Sequence of chain 1.A:
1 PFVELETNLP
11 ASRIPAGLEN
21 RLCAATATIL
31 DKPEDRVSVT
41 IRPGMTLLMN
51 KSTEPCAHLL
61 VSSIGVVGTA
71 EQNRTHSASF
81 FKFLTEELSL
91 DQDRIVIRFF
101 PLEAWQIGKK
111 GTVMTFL

This small molecule binds to this protein.
Small molecule (SMILES): c1ccc(-c2ccncn2)cc1

Binding-site contacts:
Ligand atom C5 contacts residue ARG36 of chain 1.A at 3.3 Å.
Ligand atom C9 contacts residue ARG36 of chain 1.A at 3.3 Å.
Ligand atom C9 contacts residue LYS109 of chain 1.A at 4.1 Å.
Ligand atom C6 contacts residue LYS109 of chain 1.A at 4.0 Å.
Ligand atom C2 contacts residue ARG36 of chain 1.A at 4.1 Å.
Ligand atom C9 contacts residue MET114 of chain 1.A at 3.8 Å (hydrophobic).
Ligand atom C7 contacts residue LYS109 of chain 1.A at 4.0 Å.
Ligand atom C2 contacts residue PRO1 of chain 1.A at 3.6 Å (hydrophobic).
Ligand atom C12 contacts residue ARG36 of chain 1.A at 3.2 Å.
Ligand atom C10 contacts residue ARG36 of chain 1.A at 3.4 Å.
Ligand atom C4 contacts residue ARG36 of chain 1.A at 3.3 Å.
Ligand atom C4 contacts residue PRO1 of chain 1.A at 1.4 Å (hydrophobic).
Ligand atom N3 contacts residue ARG36 of chain 1.A at 3.7 Å.
Ligand atom C8 contacts residue LYS109 of chain 1.A at 3.3 Å.
Ligand atom C7 contacts residue MET114 of chain 1.A at 4.1 Å (hydrophobic).
Ligand atom C5 contacts residue PRO1 of chain 1.A at 2.4 Å (hydrophobic).
Ligand atom N1 contacts residue PRO1 of chain 1.A at 4.1 Å.
Ligand atom N1 contacts residue MET114 of chain 1.A at 3.8 Å.
Ligand atom N1 contacts residue ILE107 of chain 1.A at 4.2 Å.
Ligand atom C11 contacts residue PRO33 of chain 1.A at 3.6 Å (hydrophobic).
Ligand atom C8 contacts residue ARG36 of chain 1.A at 3.7 Å.
Ligand atom N3 contacts residue PRO1 of chain 1.A at 2.4 Å (h-bond).
Ligand atom C2 contacts residue LYS109 of chain 1.A at 4.2 Å.
Ligand atom N1 contacts residue ARG36 of chain 1.A at 4.1 Å.
Ligand atom N3 contacts residue PHE2 of chain 1.A at 3.4 Å.
Ligand atom N1 contacts residue LYS109 of chain 1.A at 3.6 Å (salt-bridge).
Ligand atom C8 contacts residue MET114 of chain 1.A at 3.3 Å (hydrophobic).
Ligand atom C2 contacts residue ILE107 of chain 1.A at 3.7 Å (hydrophobic).
Ligand atom C6 contacts residue ARG36 of chain 1.A at 3.7 Å.
Ligand atom C12 contacts residue PRO33 of chain 1.A at 4.0 Å (hydrophobic).
Ligand atom N3 contacts residue ILE107 of chain 1.A at 4.3 Å.
Ligand atom C2 contacts residue PHE2 of chain 1.A at 3.5 Å (hydrophobic).
Ligand atom C6 contacts residue MET114 of chain 1.A at 4.4 Å (hydrophobic).
Ligand atom C11 contacts residue ARG36 of chain 1.A at 3.3 Å.
Ligand atom C7 contacts residue ARG36 of chain 1.A at 3.3 Å.
Ligand atom C6 contacts residue PRO1 of chain 1.A at 3.7 Å (hydrophobic).